The small molecule below binds the protein below.
Small molecule (SMILES): Nc1nc2c(ncn2[C@@H]2O[C@H](CO[P](=O)(O)O[P](=O)(O)NP(=O)(O)O)[C@@H](O)[C@H]2O)c(=O)[nH]1

Sequence of chain 1.C:
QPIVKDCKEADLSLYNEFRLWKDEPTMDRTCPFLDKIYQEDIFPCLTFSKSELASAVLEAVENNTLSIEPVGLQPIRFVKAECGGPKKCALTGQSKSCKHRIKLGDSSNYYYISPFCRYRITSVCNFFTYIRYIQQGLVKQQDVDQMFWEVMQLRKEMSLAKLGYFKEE

Binding-site contacts:
Ligand atom N3B contacts residue MG1 of chain 1.F at 3.5 Å.
Ligand atom O6 contacts residue SER153 of chain 1.A at 3.5 Å.
Ligand atom O1A contacts residue SER24 of chain 1.A at 3.5 Å (h-bond).
Ligand atom O1G contacts residue SER19 of chain 1.A at 2.4 Å (h-bond).
Ligand atom O3G contacts residue MG1 of chain 1.F at 1.9 Å.
Ligand atom O1G contacts residue SER41 of chain 1.A at 2.6 Å (h-bond).
Ligand atom O3' contacts residue LEU37 of chain 1.A at 2.8 Å (h-bond).
Ligand atom O6 contacts residue ASN123 of chain 1.A at 3.5 Å (h-bond).
Ligand atom O1A contacts residue GLY22 of chain 1.A at 3.4 Å.
Ligand atom O2G contacts residue LYS23 of chain 1.A at 3.1 Å (salt-bridge).
Ligand atom O6 contacts residue LYS124 of chain 1.A at 3.4 Å.
Ligand atom O2G contacts residue GLY68 of chain 1.A at 2.8 Å (h-bond).
Ligand atom O1B contacts residue LYS23 of chain 1.A at 3.0 Å (salt-bridge).
Ligand atom O2A contacts residue SER39 of chain 1.A at 3.0 Å (h-bond).
Ligand atom O3G contacts residue THR42 of chain 1.A at 2.9 Å (h-bond).
Ligand atom N2 contacts residue ASP126 of chain 1.A at 2.6 Å (salt-bridge).
Ligand atom O1B contacts residue GLY22 of chain 1.A at 3.3 Å (h-bond).
Ligand atom N1 contacts residue ASP126 of chain 1.A at 2.5 Å (salt-bridge).
Ligand atom N1 contacts residue LYS124 of chain 1.A at 3.5 Å.
Ligand atom PB contacts residue MG1 of chain 1.F at 3.2 Å.
Ligand atom O6 contacts residue ALA154 of chain 1.A at 2.9 Å (h-bond).
Ligand atom PG contacts residue SER19 of chain 1.A at 3.5 Å.
Ligand atom O2' contacts residue ASN36 of chain 1.A at 2.5 Å (h-bond).
Ligand atom O3A contacts residue GLY22 of chain 1.A at 3.2 Å (h-bond).
Ligand atom O2B contacts residue SER24 of chain 1.A at 3.0 Å (h-bond).
Ligand atom O6 contacts residue LEU155 of chain 1.A at 3.2 Å (h-bond).
Ligand atom N3B contacts residue GLY20 of chain 1.A at 3.1 Å (h-bond).
Ligand atom C6 contacts residue ASP126 of chain 1.A at 3.2 Å.
Ligand atom O2B contacts residue MG1 of chain 1.F at 1.9 Å.
Ligand atom C2 contacts residue ASP126 of chain 1.A at 3.4 Å.
Ligand atom O4' contacts residue LYS124 of chain 1.A at 3.3 Å (salt-bridge).
Ligand atom O1A contacts residue ASN25 of chain 1.A at 3.0 Å (h-bond).
Ligand atom O2G contacts residue SER19 of chain 1.A at 3.3 Å.
Ligand atom O6 contacts residue ASP126 of chain 1.A at 3.0 Å (salt-bridge).
Ligand atom O2' contacts residue LEU37 of chain 1.A at 2.8 Å (h-bond).
Ligand atom C2' contacts residue ASN36 of chain 1.A at 3.5 Å.
Ligand atom PG contacts residue MG1 of chain 1.F at 3.2 Å.
Ligand atom N7 contacts residue ASN123 of chain 1.A at 3.5 Å (h-bond).
Ligand atom C5 contacts residue LYS124 of chain 1.A at 3.5 Å.
Ligand atom C6 contacts residue LYS124 of chain 1.A at 3.4 Å.

Sequence of chain 1.A:
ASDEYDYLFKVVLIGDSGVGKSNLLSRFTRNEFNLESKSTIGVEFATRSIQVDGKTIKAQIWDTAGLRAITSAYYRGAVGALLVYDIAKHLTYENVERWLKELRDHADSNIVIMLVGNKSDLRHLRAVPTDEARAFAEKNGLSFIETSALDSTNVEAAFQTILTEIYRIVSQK